The protein below binds the small molecule below.
Small molecule (SMILES): C=C(C)[C@H]1CC[C@]2(C)O[C@@H]2C1

Sequence of chain 1.A:
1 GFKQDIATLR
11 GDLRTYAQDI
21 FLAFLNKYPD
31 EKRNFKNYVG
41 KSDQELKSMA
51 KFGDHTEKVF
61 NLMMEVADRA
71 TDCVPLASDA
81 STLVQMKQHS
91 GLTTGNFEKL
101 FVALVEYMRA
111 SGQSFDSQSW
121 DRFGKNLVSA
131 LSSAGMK

Binding-site contacts:
Ligand atom C2 contacts residue HIS55 of chain 1.A at 2.2 Å.
Ligand atom C5 contacts residue HEM1 of chain 1.C at 2.7 Å.
Ligand atom C contacts residue HIS55 of chain 1.A at 2.7 Å.
Ligand atom C3 contacts residue PHE35 of chain 1.A at 3.9 Å (hydrophobic).
Ligand atom C6 contacts residue HEM1 of chain 1.C at 3.5 Å.
Ligand atom C9 contacts residue THR56 of chain 1.A at 3.1 Å.
Ligand atom O contacts residue LYS51 of chain 1.A at 3.3 Å (salt-bridge).
Ligand atom C8 contacts residue ASP54 of chain 1.A at 4.2 Å.
Ligand atom C contacts residue PHE35 of chain 1.A at 2.7 Å (hydrophobic).
Ligand atom C8 contacts residue HIS55 of chain 1.A at 1.0 Å.
Ligand atom C7 contacts residue ASP54 of chain 1.A at 4.1 Å.
Ligand atom C contacts residue PHE21 of chain 1.A at 2.2 Å (hydrophobic).
Ligand atom C6 contacts residue THR56 of chain 1.A at 4.1 Å.
Ligand atom C7 contacts residue HIS55 of chain 1.A at 2.3 Å.
Ligand atom C3 contacts residue HEM1 of chain 1.C at 3.9 Å.
Ligand atom C2 contacts residue VAL59 of chain 1.A at 3.4 Å (hydrophobic).
Ligand atom C1 contacts residue HEM1 of chain 1.C at 3.6 Å.
Ligand atom O contacts residue HIS55 of chain 1.A at 0.8 Å.
Ligand atom C9 contacts residue VAL59 of chain 1.A at 3.1 Å (hydrophobic).
Ligand atom C9 contacts residue HIS55 of chain 1.A at 1.2 Å.
Ligand atom C6 contacts residue HIS55 of chain 1.A at 1.0 Å.
Ligand atom C5 contacts residue HIS55 of chain 1.A at 0.7 Å.
Ligand atom C1 contacts residue PHE35 of chain 1.A at 3.5 Å (hydrophobic).
Ligand atom C8 contacts residue THR56 of chain 1.A at 2.8 Å.
Ligand atom C4 contacts residue HEM1 of chain 1.C at 2.8 Å.
Ligand atom C3 contacts residue HIS55 of chain 1.A at 0.6 Å.
Ligand atom O contacts residue TYR38 of chain 1.A at 3.9 Å.
Ligand atom C2 contacts residue PHE35 of chain 1.A at 4.2 Å (hydrophobic).
Ligand atom C4 contacts residue VAL59 of chain 1.A at 3.3 Å (hydrophobic).
Ligand atom C7 contacts residue HEM1 of chain 1.C at 3.5 Å.
Ligand atom C2 contacts residue PHE21 of chain 1.A at 3.0 Å (hydrophobic).
Ligand atom C3 contacts residue VAL59 of chain 1.A at 3.5 Å (hydrophobic).
Ligand atom C8 contacts residue VAL59 of chain 1.A at 3.9 Å (hydrophobic).
Ligand atom C1 contacts residue PHE21 of chain 1.A at 2.9 Å (hydrophobic).
Ligand atom C2 contacts residue HEM1 of chain 1.C at 2.8 Å.
Ligand atom C1 contacts residue HIS55 of chain 1.A at 1.6 Å.
Ligand atom C4 contacts residue HIS55 of chain 1.A at 0.5 Å.
Ligand atom O contacts residue HEM1 of chain 1.C at 3.2 Å (h-bond).
Ligand atom C1 contacts residue VAL59 of chain 1.A at 3.7 Å (hydrophobic).
Ligand atom O contacts residue THR56 of chain 1.A at 3.8 Å.